A protein and the small-molecule ligand that binds it are described below.
Small molecule (SMILES): CC(=O)N[C@H]1[C@H](O[C@H]2[C@H](O)[C@@H](NC(C)=O)CO[C@@H]2CO[C@@H]2O[C@@H](C)[C@@H](O)[C@@H](O)[C@@H]2O)O[C@H](CO)[C@@H](O[C@@H]2O[C@H](CO[C@H]3O[C@H](CO)[C@@H](O)[C@H](O)[C@@H]3O)[C@@H](O)[C@H](O[C@H]3O[C@H](CO)[C@@H](O)[C@H](O)[C@@H]3O)[C@@H]2O)[C@@H]1O

Binding-site contacts:
Ligand atom C8 contacts residue THR164 of chain 1.A at 3.7 Å.
Ligand atom O6 contacts residue ILE64 of chain 1.A at 3.3 Å.
Ligand atom O6 contacts residue PRO173 of chain 1.A at 3.4 Å.
Ligand atom C1 contacts residue THR164 of chain 1.A at 3.7 Å.
Ligand atom O6 contacts residue PRO173 of chain 1.A at 3.6 Å.
Ligand atom C1 contacts residue ASN162 of chain 1.A at 1.5 Å.
Ligand atom C7 contacts residue GLU170 of chain 1.A at 3.4 Å.
Ligand atom O3 contacts residue MET61 of chain 1.A at 3.7 Å.
Ligand atom O7 contacts residue ASN162 of chain 1.A at 3.0 Å (h-bond).
Ligand atom C6 contacts residue ASN159 of chain 1.A at 3.6 Å.
Ligand atom O3 contacts residue ARG33 of chain 1.A at 3.4 Å (salt-bridge).
Ligand atom C5 contacts residue ASN159 of chain 1.A at 3.7 Å.
Ligand atom C5 contacts residue ASN162 of chain 1.A at 3.7 Å.
Ligand atom O5 contacts residue ASN162 of chain 1.A at 2.4 Å (h-bond).
Ligand atom N2 contacts residue GLU169 of chain 1.A at 3.0 Å (salt-bridge).
Ligand atom O2 contacts residue LYS58 of chain 1.A at 2.8 Å (salt-bridge).
Ligand atom C6 contacts residue ILE64 of chain 1.A at 3.8 Å (hydrophobic).
Ligand atom C2 contacts residue ILE64 of chain 1.A at 3.8 Å (hydrophobic).
Ligand atom C1 contacts residue MET61 of chain 1.A at 3.7 Å (hydrophobic).
Ligand atom O5 contacts residue LYS58 of chain 1.A at 3.4 Å (salt-bridge).
Ligand atom C8 contacts residue GLU169 of chain 1.A at 3.3 Å.
Ligand atom C1 contacts residue ASN159 of chain 1.A at 3.8 Å.
Ligand atom O5 contacts residue ASN159 of chain 1.A at 3.3 Å (h-bond).
Ligand atom C8 contacts residue ASP376 of chain 1.A at 3.3 Å.
Ligand atom C8 contacts residue GLU170 of chain 1.A at 3.7 Å.
Ligand atom C7 contacts residue ASN162 of chain 1.A at 3.2 Å.
Ligand atom C7 contacts residue GLU169 of chain 1.A at 3.7 Å.
Ligand atom O2 contacts residue ASP57 of chain 1.A at 3.8 Å.
Ligand atom C8 contacts residue ARG33 of chain 1.A at 3.5 Å.
Ligand atom O5 contacts residue ASN159 of chain 1.A at 3.2 Å (h-bond).
Ligand atom C7 contacts residue ARG33 of chain 1.A at 3.7 Å.
Ligand atom C6 contacts residue ASN161 of chain 1.A at 3.8 Å.
Ligand atom O6 contacts residue ARG33 of chain 1.A at 3.7 Å.
Ligand atom C1 contacts residue ILE64 of chain 1.A at 3.8 Å (hydrophobic).
Ligand atom C2 contacts residue ASN162 of chain 1.A at 2.5 Å.
Ligand atom N2 contacts residue ARG33 of chain 1.A at 3.6 Å (salt-bridge).
Ligand atom N2 contacts residue ASN162 of chain 1.A at 3.0 Å (h-bond).
Ligand atom O7 contacts residue GLU170 of chain 1.A at 2.5 Å (salt-bridge).
Ligand atom O5 contacts residue PRO173 of chain 1.A at 3.7 Å.
Ligand atom C6 contacts residue ASN159 of chain 1.A at 3.7 Å.

Sequence of chain 1.A:
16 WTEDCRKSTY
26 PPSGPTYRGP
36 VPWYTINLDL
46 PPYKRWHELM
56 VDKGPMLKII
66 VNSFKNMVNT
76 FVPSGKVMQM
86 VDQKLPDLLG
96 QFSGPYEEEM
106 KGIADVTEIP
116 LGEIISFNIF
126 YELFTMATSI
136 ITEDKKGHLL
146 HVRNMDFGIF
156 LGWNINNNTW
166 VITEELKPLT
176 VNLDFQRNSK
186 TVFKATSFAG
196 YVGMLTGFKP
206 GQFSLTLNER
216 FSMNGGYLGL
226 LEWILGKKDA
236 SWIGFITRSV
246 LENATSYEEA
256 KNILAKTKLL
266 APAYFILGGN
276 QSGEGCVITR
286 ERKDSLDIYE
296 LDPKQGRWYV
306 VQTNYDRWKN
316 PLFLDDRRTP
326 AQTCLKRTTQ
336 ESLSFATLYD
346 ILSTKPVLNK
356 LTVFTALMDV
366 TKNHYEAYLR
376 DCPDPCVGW